Sequence of chain 1.C:
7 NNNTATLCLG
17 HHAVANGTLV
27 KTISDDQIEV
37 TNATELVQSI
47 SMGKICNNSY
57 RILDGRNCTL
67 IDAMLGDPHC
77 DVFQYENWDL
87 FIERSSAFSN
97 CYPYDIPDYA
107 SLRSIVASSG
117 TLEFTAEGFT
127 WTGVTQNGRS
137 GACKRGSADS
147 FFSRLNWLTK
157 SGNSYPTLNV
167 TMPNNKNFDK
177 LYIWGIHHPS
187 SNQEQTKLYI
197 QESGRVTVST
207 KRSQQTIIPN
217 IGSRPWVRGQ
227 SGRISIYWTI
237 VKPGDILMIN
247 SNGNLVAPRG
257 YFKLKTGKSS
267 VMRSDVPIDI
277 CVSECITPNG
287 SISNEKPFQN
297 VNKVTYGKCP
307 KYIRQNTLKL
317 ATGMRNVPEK

Binding-site contacts:
Ligand atom C8 contacts residue THR24 of chain 1.C at 4.0 Å.
Ligand atom C2 contacts residue ASN22 of chain 1.C at 2.6 Å.
Ligand atom O5 contacts residue ASN22 of chain 1.C at 2.3 Å (h-bond).
Ligand atom O7 contacts residue ASN22 of chain 1.C at 4.0 Å.
Ligand atom C7 contacts residue GLY23 of chain 1.C at 3.4 Å.
Ligand atom C8 contacts residue GLU35 of chain 1.C at 3.6 Å.
Ligand atom C3 contacts residue ASN22 of chain 1.C at 3.9 Å.
Ligand atom N2 contacts residue GLY23 of chain 1.C at 2.9 Å (h-bond).
Ligand atom C8 contacts residue GLY23 of chain 1.C at 3.2 Å.
Ligand atom C4 contacts residue ASN22 of chain 1.C at 4.3 Å.
Ligand atom C7 contacts residue ASN22 of chain 1.C at 3.7 Å.
Ligand atom C1 contacts residue GLY23 of chain 1.C at 3.8 Å.
Ligand atom N2 contacts residue ASN22 of chain 1.C at 3.1 Å (h-bond).
Ligand atom C5 contacts residue ASN22 of chain 1.C at 3.5 Å.
Ligand atom C2 contacts residue GLY23 of chain 1.C at 3.9 Å.
Ligand atom C1 contacts residue ASN22 of chain 1.C at 1.4 Å.

This protein binds this small molecule.
Small molecule (SMILES): CC(=O)N[C@H]1[C@H](O[C@H]2[C@H](O)[C@@H](NC(C)=O)CO[C@@H]2CO[C@H]2O[C@@H](C)[C@@H](O)[C@@H](O)[C@@H]2O)O[C@H](CO)[C@@H](O[C@@H]2O[C@H](CO[C@H]3O[C@H](CO)[C@@H](O)[C@H](O)[C@@H]3O)[C@@H](O)[C@H](O[C@H]3O[C@H](CO)[C@@H](O)[C@H](O)[C@@H]3O)[C@@H]2O)[C@@H]1O